Binding-site contacts:
Ligand atom N3 contacts residue TRP21 of chain 48.B at 3.2 Å.
Ligand atom N6 contacts residue TYR58 of chain 50.B at 3.5 Å (h-bond).
Ligand atom O2 contacts residue TRP21 of chain 48.B at 2.9 Å.
Ligand atom O2' contacts residue LEU41 of chain 50.B at 3.8 Å.
Ligand atom C2 contacts residue TRP21 of chain 48.B at 3.2 Å (hydrophobic).
Ligand atom C5' contacts residue ARG202 of chain 50.A at 3.9 Å.
Ligand atom P contacts residue TYR19 of chain 47.B at 4.0 Å.
Ligand atom N1 contacts residue ALA56 of chain 50.B at 3.2 Å (h-bond).
Ligand atom O3' contacts residue TYR19 of chain 47.B at 3.0 Å (h-bond).
Ligand atom C4' contacts residue TYR19 of chain 47.B at 3.8 Å (hydrophobic).
Ligand atom O2' contacts residue ARG55 of chain 50.B at 3.1 Å (salt-bridge).
Ligand atom C2' contacts residue ARG55 of chain 50.B at 3.4 Å.
Ligand atom OP1 contacts residue THR17 of chain 48.B at 3.7 Å.
Ligand atom O4 contacts residue TRP21 of chain 48.B at 3.4 Å.
Ligand atom C1' contacts residue ARG68 of chain 50.B at 3.8 Å.
Ligand atom O2' contacts residue CYS203 of chain 50.A at 3.3 Å (h-bond).
Ligand atom P contacts residue THR17 of chain 48.B at 3.9 Å.
Ligand atom O4' contacts residue ARG68 of chain 50.B at 3.0 Å (salt-bridge).
Ligand atom O2' contacts residue THR44 of chain 50.B at 3.9 Å.
Ligand atom O2' contacts residue TYR19 of chain 47.B at 3.7 Å.
Ligand atom O2' contacts residue THR17 of chain 48.B at 2.8 Å.
Ligand atom C1' contacts residue TRP21 of chain 48.B at 3.9 Å (hydrophobic).
Ligand atom C2 contacts residue ARG55 of chain 50.B at 3.1 Å.
Ligand atom C6 contacts residue TYR58 of chain 50.B at 3.8 Å (hydrophobic).
Ligand atom C2 contacts residue ALA56 of chain 50.B at 3.8 Å (hydrophobic).
Ligand atom N3 contacts residue ARG55 of chain 50.B at 3.2 Å (salt-bridge).
Ligand atom C2' contacts residue THR17 of chain 48.B at 3.7 Å.
Ligand atom N1 contacts residue TYR58 of chain 50.B at 3.5 Å.
Ligand atom OP2 contacts residue THR17 of chain 48.B at 3.5 Å.
Ligand atom O2 contacts residue TYR58 of chain 50.B at 3.6 Å.
Ligand atom O2' contacts residue ARG55 of chain 50.B at 3.8 Å.
Ligand atom N1 contacts residue ARG68 of chain 50.B at 3.9 Å.
Ligand atom O4' contacts residue ARG202 of chain 50.A at 3.9 Å.
Ligand atom OP1 contacts residue MET15 of chain 48.B at 3.1 Å.
Ligand atom OP2 contacts residue ARG202 of chain 50.A at 3.6 Å.
Ligand atom C4 contacts residue TRP21 of chain 48.B at 3.7 Å (hydrophobic).
Ligand atom C2 contacts residue TYR58 of chain 50.B at 3.8 Å (hydrophobic).
Ligand atom OP1 contacts residue TYR19 of chain 47.B at 3.6 Å (h-bond).
Ligand atom N1 contacts residue TRP21 of chain 48.B at 3.8 Å.
Ligand atom OP2 contacts residue ARG55 of chain 50.B at 2.9 Å (salt-bridge).

Sequence of chain 50.A:
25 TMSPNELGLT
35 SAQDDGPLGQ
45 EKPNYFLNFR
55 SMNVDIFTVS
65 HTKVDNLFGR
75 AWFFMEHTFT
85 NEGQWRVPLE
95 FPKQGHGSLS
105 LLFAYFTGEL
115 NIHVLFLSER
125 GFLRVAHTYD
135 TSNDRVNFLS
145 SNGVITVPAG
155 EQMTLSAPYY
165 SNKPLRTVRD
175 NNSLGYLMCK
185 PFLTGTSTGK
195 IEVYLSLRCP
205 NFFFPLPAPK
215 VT

A protein and the small-molecule ligand that binds it are described below.
Small molecule (SMILES): Nc1ncnc2c1ncn2[C@@H]1O[C@H](CO)[C@@H](O[P](=O)(O)OC[C@H]2O[C@@H](n3ccc(=O)[nH]c3=O)[C@H](O)[C@@H]2O[P](=O)(O)OC[C@H]2O[C@@H](n3ccc(=O)[nH]c3=O)[C@H](O)[C@@H]2O[P](=O)(O)OC[C@H]2O[C@@H](n3ccc(=O)[nH]c3=O)[C@H](O)[C@@H]2O[P](=O)(O)OC[C@H]2O[C@@H](n3ccc(=O)[nH]c3=O)[C@H](O)[C@@H]2O[P](=O)(O)OC[C@H]2O[C@@H](n3ccc(=O)[nH]c3=O)[C@H](O)[C@@H]2O)[C@H]1O

Sequence of chain 47.B:
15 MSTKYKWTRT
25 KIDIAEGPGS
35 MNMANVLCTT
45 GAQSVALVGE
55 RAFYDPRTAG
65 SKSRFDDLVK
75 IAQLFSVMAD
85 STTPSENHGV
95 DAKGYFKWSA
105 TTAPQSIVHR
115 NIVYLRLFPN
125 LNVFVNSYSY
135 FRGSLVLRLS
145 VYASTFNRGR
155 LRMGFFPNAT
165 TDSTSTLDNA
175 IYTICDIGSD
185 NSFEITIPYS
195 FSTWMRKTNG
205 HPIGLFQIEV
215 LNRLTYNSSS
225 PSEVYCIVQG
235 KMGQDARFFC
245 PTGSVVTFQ

Sequence of chain 50.B:
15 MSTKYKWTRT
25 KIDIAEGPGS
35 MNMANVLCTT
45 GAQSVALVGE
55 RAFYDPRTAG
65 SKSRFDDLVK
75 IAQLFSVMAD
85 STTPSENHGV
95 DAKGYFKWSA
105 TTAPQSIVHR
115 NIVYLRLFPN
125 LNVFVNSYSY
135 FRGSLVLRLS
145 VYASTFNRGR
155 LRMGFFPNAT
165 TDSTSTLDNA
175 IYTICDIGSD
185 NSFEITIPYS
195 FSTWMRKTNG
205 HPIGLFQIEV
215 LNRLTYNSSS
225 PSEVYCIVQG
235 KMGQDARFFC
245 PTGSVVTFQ

Sequence of chain 48.B:
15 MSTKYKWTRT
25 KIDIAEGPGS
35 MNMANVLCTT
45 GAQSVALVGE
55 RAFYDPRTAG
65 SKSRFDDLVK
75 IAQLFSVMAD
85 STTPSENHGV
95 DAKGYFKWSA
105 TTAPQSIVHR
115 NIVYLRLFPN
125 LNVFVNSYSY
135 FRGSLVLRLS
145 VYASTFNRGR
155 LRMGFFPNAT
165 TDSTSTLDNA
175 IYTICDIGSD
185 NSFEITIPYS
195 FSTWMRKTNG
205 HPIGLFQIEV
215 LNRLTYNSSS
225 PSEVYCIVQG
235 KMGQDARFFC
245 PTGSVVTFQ